Sequence of chain 1.Y:
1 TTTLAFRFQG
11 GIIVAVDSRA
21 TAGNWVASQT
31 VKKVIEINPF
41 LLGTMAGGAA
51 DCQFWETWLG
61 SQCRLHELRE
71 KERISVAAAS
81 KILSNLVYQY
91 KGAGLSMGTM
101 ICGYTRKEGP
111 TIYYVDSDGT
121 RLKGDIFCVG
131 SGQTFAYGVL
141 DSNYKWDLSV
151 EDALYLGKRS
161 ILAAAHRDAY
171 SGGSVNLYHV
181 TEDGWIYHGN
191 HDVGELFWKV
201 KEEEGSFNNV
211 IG

Sequence of chain 1.Z:
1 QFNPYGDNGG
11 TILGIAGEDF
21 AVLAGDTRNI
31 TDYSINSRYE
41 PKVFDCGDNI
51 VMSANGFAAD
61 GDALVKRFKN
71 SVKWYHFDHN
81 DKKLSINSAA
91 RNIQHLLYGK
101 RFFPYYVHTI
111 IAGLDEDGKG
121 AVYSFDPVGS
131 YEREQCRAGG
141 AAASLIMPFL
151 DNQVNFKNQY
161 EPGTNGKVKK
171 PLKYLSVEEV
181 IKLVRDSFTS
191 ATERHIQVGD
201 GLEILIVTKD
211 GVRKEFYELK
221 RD

Binding-site contacts:
Ligand atom OD1 contacts residue GLY23 of chain 1.Y at 3.5 Å (h-bond).
Ligand atom C contacts residue ASP126 of chain 1.Z at 3.6 Å.
Ligand atom CE3 contacts residue GLY47 of chain 1.Y at 3.7 Å.
Ligand atom C54 contacts residue PRO104 of chain 1.Z at 3.7 Å (hydrophobic).
Ligand atom CA contacts residue ASP126 of chain 1.Z at 3.6 Å.
Ligand atom OD1 contacts residue MES1 of chain 1.HA at 3.4 Å.
Ligand atom OH contacts residue PRO104 of chain 1.Z at 3.4 Å.
Ligand atom C contacts residue THR1 of chain 1.Y at 3.1 Å.
Ligand atom O contacts residue ALA20 of chain 1.Y at 3.3 Å.
Ligand atom N contacts residue GLY47 of chain 1.Y at 2.8 Å (h-bond).
Ligand atom C5 contacts residue ALA49 of chain 1.Y at 3.5 Å (hydrophobic).
Ligand atom C3 contacts residue MET45 of chain 1.Y at 3.4 Å (hydrophobic).
Ligand atom OG contacts residue MES1 of chain 1.HA at 3.3 Å.
Ligand atom C4 contacts residue VAL31 of chain 1.Y at 3.7 Å (hydrophobic).
Ligand atom O contacts residue ALA49 of chain 1.Y at 3.3 Å (h-bond).
Ligand atom N contacts residue THR21 of chain 1.Y at 2.8 Å (h-bond).
Ligand atom CG contacts residue VAL128 of chain 1.Z at 3.8 Å (hydrophobic).
Ligand atom CE3 contacts residue GLY48 of chain 1.Y at 3.7 Å.
Ligand atom CB contacts residue GLY47 of chain 1.Y at 3.6 Å.
Ligand atom C6 contacts residue ALA49 of chain 1.Y at 3.6 Å (hydrophobic).
Ligand atom OD1 contacts residue THR21 of chain 1.Y at 3.0 Å (h-bond).
Ligand atom CA contacts residue THR21 of chain 1.Y at 3.6 Å.
Ligand atom C52 contacts residue PHE102 of chain 1.Z at 3.3 Å (hydrophobic).
Ligand atom CA contacts residue ASP126 of chain 1.Z at 3.6 Å.
Ligand atom C6 contacts residue TYR106 of chain 1.Z at 3.6 Å (hydrophobic).
Ligand atom CA contacts residue GLY47 of chain 1.Y at 3.3 Å.
Ligand atom C contacts residue GLY47 of chain 1.Y at 3.5 Å.
Ligand atom C55 contacts residue PRO104 of chain 1.Z at 3.8 Å (hydrophobic).
Ligand atom CE2 contacts residue VAL128 of chain 1.Z at 3.8 Å (hydrophobic).
Ligand atom N contacts residue ASP126 of chain 1.Z at 2.7 Å (salt-bridge).
Ligand atom CZ3 contacts residue GLY48 of chain 1.Y at 3.7 Å.
Ligand atom CB contacts residue ASP126 of chain 1.Z at 3.4 Å.
Ligand atom CB contacts residue ASP126 of chain 1.Z at 3.4 Å.
Ligand atom C4 contacts residue TYR106 of chain 1.Z at 3.5 Å (hydrophobic).
Ligand atom C contacts residue THR21 of chain 1.Y at 3.6 Å.
Ligand atom N contacts residue MES1 of chain 1.HA at 3.8 Å.
Ligand atom CD1 contacts residue THR21 of chain 1.Y at 3.4 Å.
Ligand atom C5 contacts residue VAL31 of chain 1.Y at 3.2 Å (hydrophobic).
Ligand atom CA contacts residue THR21 of chain 1.Y at 3.6 Å.
Ligand atom O contacts residue THR21 of chain 1.Y at 3.0 Å (h-bond).

A small-molecule ligand and the protein it binds are described below.
Small molecule (SMILES): C[C@H](NC(=O)[C@H](Cc1ccc(OCc2ccccc2)cc1)NC(=O)CCCCCN)C(=O)N[C@@H](C[C@]1(O)C(=O)Nc2ccccc21)C(=O)NCc1ccccc1